Sequence of chain 1.A:
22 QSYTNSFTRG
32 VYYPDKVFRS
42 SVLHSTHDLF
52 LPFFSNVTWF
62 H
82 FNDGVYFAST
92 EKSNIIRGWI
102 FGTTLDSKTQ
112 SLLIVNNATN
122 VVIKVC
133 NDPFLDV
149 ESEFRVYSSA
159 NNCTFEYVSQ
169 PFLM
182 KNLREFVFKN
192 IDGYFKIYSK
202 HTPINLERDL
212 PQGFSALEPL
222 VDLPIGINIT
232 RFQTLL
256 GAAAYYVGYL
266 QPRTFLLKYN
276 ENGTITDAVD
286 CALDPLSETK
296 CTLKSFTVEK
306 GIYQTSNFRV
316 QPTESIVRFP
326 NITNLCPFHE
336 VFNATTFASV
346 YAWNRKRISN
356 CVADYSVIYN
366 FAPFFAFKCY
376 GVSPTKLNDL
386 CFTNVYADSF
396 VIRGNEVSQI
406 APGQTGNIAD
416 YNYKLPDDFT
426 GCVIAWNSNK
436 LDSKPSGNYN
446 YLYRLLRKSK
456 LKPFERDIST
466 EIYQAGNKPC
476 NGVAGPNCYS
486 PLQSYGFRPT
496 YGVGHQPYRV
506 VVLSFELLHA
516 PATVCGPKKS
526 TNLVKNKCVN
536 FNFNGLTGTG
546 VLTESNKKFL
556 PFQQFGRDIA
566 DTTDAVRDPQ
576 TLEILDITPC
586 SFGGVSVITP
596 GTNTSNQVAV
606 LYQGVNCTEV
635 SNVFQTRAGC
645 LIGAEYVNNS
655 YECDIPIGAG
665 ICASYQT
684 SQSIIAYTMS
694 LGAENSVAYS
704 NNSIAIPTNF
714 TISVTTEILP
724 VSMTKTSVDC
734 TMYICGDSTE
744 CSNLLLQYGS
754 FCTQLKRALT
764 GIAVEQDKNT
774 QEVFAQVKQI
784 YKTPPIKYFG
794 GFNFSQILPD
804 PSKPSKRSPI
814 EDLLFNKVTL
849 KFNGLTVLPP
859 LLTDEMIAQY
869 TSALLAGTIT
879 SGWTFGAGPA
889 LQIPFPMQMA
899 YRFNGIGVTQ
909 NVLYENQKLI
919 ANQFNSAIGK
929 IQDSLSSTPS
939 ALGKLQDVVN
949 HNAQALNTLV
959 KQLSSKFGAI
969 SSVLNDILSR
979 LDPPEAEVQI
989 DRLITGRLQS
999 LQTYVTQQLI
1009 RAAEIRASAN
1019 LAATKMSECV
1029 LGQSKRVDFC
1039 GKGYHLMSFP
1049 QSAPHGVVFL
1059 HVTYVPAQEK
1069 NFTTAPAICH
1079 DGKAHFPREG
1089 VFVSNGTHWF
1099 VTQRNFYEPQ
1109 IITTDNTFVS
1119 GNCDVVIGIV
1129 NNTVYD

This protein binds this small molecule.
Small molecule (SMILES): CC(=O)N[C@@H]1[C@@H](O)[C@H](O)[C@@H](CO)O[C@H]1O

Sequence of chain 1.C:
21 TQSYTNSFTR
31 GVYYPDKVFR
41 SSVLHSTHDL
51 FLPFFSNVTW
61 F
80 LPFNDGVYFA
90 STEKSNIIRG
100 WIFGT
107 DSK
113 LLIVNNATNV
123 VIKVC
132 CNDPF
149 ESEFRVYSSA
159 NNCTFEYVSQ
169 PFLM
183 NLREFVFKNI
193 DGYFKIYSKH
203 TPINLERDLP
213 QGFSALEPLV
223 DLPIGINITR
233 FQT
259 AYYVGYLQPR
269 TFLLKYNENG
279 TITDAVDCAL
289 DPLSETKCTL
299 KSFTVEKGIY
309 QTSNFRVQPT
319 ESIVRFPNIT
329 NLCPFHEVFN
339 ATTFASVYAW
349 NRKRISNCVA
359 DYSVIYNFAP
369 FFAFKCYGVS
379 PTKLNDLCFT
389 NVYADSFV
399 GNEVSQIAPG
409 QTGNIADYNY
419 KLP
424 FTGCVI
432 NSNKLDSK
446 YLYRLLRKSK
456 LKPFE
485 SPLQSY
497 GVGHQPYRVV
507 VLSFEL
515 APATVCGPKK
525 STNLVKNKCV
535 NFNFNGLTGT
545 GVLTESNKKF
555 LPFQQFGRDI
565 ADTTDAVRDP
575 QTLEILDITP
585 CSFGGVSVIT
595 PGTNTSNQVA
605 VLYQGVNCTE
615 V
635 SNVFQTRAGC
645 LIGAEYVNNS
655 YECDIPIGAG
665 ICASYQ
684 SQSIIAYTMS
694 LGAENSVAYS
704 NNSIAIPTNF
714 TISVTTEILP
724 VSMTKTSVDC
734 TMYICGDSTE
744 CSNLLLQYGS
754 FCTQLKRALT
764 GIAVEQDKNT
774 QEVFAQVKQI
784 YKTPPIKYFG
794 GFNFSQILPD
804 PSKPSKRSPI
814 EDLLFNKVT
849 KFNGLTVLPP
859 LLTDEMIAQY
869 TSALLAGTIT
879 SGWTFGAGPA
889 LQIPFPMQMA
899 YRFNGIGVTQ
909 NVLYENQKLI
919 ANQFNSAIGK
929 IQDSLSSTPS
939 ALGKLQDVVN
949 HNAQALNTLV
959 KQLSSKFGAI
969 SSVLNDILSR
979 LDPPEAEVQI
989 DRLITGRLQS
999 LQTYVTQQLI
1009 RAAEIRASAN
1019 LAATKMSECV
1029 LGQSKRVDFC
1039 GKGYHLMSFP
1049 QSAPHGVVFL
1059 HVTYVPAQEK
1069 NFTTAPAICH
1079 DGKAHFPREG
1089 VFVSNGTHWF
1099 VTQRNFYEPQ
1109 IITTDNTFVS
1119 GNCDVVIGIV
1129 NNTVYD

Binding-site contacts:
Ligand atom O6 contacts residue ASN704 of chain 1.A at 4.5 Å.
Ligand atom C2 contacts residue ASN704 of chain 1.A at 2.6 Å.
Ligand atom C5 contacts residue ASN704 of chain 1.A at 3.6 Å.
Ligand atom O7 contacts residue ILE789 of chain 1.C at 4.4 Å.
Ligand atom C4 contacts residue ASN704 of chain 1.A at 4.2 Å.
Ligand atom C3 contacts residue ASN704 of chain 1.A at 3.9 Å.
Ligand atom O3 contacts residue ILE789 of chain 1.C at 3.5 Å.
Ligand atom N2 contacts residue ASN704 of chain 1.A at 3.0 Å (h-bond).
Ligand atom N2 contacts residue TYR791 of chain 1.C at 4.3 Å.
Ligand atom O7 contacts residue TYR702 of chain 1.A at 4.4 Å.
Ligand atom O5 contacts residue ASN704 of chain 1.A at 2.3 Å (h-bond).
Ligand atom C8 contacts residue ILE789 of chain 1.C at 4.1 Å (hydrophobic).
Ligand atom C8 contacts residue TYR791 of chain 1.C at 4.2 Å (hydrophobic).
Ligand atom O7 contacts residue ASN704 of chain 1.A at 4.4 Å.
Ligand atom C8 contacts residue TYR702 of chain 1.A at 3.5 Å (hydrophobic).
Ligand atom C1 contacts residue TYR791 of chain 1.C at 4.0 Å (hydrophobic).
Ligand atom C3 contacts residue ILE789 of chain 1.C at 4.5 Å (hydrophobic).
Ligand atom C7 contacts residue ASN704 of chain 1.A at 4.2 Å.
Ligand atom C1 contacts residue ASN704 of chain 1.A at 1.4 Å.
Ligand atom C7 contacts residue TYR702 of chain 1.A at 4.5 Å (hydrophobic).